Sequence of chain 1.A:
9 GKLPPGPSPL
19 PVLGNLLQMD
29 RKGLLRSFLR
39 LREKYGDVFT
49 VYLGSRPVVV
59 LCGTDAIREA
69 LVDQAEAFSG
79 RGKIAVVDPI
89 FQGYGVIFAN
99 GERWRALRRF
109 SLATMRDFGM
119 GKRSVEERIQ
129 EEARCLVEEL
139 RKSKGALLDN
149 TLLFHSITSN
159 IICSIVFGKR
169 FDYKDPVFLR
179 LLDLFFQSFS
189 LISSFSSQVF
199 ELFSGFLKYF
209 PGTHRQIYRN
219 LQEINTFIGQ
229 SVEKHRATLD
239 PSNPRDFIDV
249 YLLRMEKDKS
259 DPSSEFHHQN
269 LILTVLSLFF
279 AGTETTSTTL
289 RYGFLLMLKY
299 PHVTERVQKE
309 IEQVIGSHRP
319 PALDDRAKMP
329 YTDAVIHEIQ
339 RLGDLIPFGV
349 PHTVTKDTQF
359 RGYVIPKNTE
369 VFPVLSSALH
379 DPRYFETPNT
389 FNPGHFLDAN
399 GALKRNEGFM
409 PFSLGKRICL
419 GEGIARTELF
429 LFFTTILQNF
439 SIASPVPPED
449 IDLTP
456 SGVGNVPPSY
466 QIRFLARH

This protein binds this small molecule.
Small molecule (SMILES): OC[C@H]1O[C@H](O[C@H]2[C@H](O)[C@@H](O)[C@H](OCCCCCC3CCCCC3)O[C@@H]2CO)[C@H](O)[C@@H](O)[C@@H]1O

Binding-site contacts:
Ligand atom C8 contacts residue LEU200 of chain 1.A at 3.8 Å (hydrophobic).
Ligand atom O21 contacts residue LEU25 of chain 1.A at 3.6 Å.
Ligand atom C9 contacts residue GLN196 of chain 1.A at 3.7 Å.
Ligand atom C1 contacts residue MET27 of chain 1.A at 3.9 Å (hydrophobic).
Ligand atom C6 contacts residue MET27 of chain 1.A at 4.2 Å (hydrophobic).
Ligand atom C11 contacts residue ASP28 of chain 1.A at 3.3 Å.
Ligand atom C5 contacts residue PHE193 of chain 1.A at 4.3 Å (hydrophobic).
Ligand atom C5 contacts residue ASP28 of chain 1.A at 4.0 Å.
Ligand atom C3 contacts residue ARG29 of chain 1.A at 4.3 Å.
Ligand atom C3 contacts residue LEU24 of chain 1.A at 3.5 Å (hydrophobic).
Ligand atom O12 contacts residue LEU25 of chain 1.A at 4.2 Å.
Ligand atom C10 contacts residue PHE193 of chain 1.A at 4.2 Å (hydrophobic).
Ligand atom C4 contacts residue LEU24 of chain 1.A at 3.8 Å (hydrophobic).
Ligand atom C19 contacts residue LEU25 of chain 1.A at 4.0 Å (hydrophobic).
Ligand atom C5 contacts residue ARG29 of chain 1.A at 4.1 Å.
Ligand atom C3 contacts residue MET27 of chain 1.A at 3.8 Å (hydrophobic).
Ligand atom C16 contacts residue LEU25 of chain 1.A at 4.2 Å (hydrophobic).
Ligand atom C8 contacts residue VAL197 of chain 1.A at 3.8 Å (hydrophobic).
Ligand atom C2 contacts residue ARG29 of chain 1.A at 3.9 Å.
Ligand atom C1 contacts residue ARG29 of chain 1.A at 3.6 Å.
Ligand atom C9 contacts residue LEU32 of chain 1.A at 4.3 Å (hydrophobic).
Ligand atom C8 contacts residue GLN196 of chain 1.A at 4.1 Å.
Ligand atom C2 contacts residue MET27 of chain 1.A at 4.4 Å (hydrophobic).
Ligand atom O14 contacts residue MET27 of chain 1.A at 4.4 Å.
Ligand atom C7 contacts residue VAL197 of chain 1.A at 3.9 Å (hydrophobic).
Ligand atom C6 contacts residue ASP28 of chain 1.A at 4.3 Å.
Ligand atom C19 contacts residue ARG38 of chain 1.A at 4.4 Å.
Ligand atom C10 contacts residue GLN196 of chain 1.A at 3.9 Å.
Ligand atom C10 contacts residue ASP28 of chain 1.A at 3.8 Å.
Ligand atom C10 contacts residue GLY31 of chain 1.A at 3.8 Å.
Ligand atom C2 contacts residue LEU24 of chain 1.A at 4.3 Å (hydrophobic).
Ligand atom C11 contacts residue SER35 of chain 1.A at 4.0 Å.
Ligand atom C17 contacts residue LEU25 of chain 1.A at 3.6 Å (hydrophobic).
Ligand atom C6 contacts residue LEU24 of chain 1.A at 4.3 Å (hydrophobic).
Ligand atom O12 contacts residue MET27 of chain 1.A at 3.5 Å (h-bond).
Ligand atom C11 contacts residue MET27 of chain 1.A at 3.7 Å (hydrophobic).
Ligand atom C10 contacts residue LEU32 of chain 1.A at 4.0 Å (hydrophobic).
Ligand atom C10 contacts residue SER35 of chain 1.A at 4.4 Å.
Ligand atom O22 contacts residue LEU25 of chain 1.A at 3.8 Å.
Ligand atom C7 contacts residue PHE193 of chain 1.A at 3.7 Å (hydrophobic).